The small molecule below binds the protein below.
Small molecule (SMILES): CC(=O)N[C@@H]1[C@@H](O)[C@H](O)[C@@H](CO)O[C@H]1O

Sequence of chain 1.B:
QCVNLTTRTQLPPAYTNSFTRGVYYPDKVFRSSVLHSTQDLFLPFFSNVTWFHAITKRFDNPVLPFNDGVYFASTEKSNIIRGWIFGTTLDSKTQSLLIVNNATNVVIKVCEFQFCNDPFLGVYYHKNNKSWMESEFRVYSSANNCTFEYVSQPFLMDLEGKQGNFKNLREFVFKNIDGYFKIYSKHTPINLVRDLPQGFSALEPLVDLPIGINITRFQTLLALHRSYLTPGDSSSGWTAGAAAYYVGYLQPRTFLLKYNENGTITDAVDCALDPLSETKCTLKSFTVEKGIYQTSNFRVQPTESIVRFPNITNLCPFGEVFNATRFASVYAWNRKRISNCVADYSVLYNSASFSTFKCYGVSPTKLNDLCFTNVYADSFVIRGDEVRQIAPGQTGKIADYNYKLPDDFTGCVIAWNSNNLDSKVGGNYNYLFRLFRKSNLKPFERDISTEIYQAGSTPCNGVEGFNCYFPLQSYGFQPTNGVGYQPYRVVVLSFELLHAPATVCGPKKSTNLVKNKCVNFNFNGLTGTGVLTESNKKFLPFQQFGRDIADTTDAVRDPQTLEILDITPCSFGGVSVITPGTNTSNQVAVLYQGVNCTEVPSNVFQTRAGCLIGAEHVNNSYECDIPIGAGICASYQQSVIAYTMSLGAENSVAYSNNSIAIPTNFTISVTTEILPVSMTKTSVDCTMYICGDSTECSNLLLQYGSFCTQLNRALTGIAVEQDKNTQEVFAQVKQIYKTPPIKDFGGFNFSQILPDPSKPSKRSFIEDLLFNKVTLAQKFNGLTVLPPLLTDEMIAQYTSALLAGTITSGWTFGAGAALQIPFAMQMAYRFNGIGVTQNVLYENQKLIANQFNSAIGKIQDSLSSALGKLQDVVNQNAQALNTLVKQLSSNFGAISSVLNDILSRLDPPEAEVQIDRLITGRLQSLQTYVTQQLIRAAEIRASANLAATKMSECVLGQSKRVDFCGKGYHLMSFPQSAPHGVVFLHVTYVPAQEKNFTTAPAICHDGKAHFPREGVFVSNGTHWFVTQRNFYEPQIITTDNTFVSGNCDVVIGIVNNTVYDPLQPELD

Binding-site contacts:
Ligand atom C5 contacts residue ASN1163 of chain 1.B at 3.7 Å.
Ligand atom O5 contacts residue ASN1163 of chain 1.B at 2.4 Å (h-bond).
Ligand atom C2 contacts residue ASN1163 of chain 1.B at 2.4 Å.
Ligand atom O7 contacts residue ASN1163 of chain 1.B at 4.0 Å.
Ligand atom C3 contacts residue ASN1163 of chain 1.B at 3.8 Å.
Ligand atom C7 contacts residue ASN1163 of chain 1.B at 3.7 Å.
Ligand atom C4 contacts residue ASN1163 of chain 1.B at 4.2 Å.
Ligand atom N2 contacts residue ASN1163 of chain 1.B at 2.9 Å (h-bond).
Ligand atom C1 contacts residue ASN1163 of chain 1.B at 1.4 Å.